The small molecule below binds the protein below.
Small molecule (SMILES): Nc1nc2c(ncn2[C@@H]2O[C@H](CO[P](=O)(O)O[P](=O)(O)NP(=O)(O)O)[C@@H](O)[C@H]2O)c(=O)[nH]1

Binding-site contacts:
Ligand atom O3A contacts residue ALA15 of chain 1.A at 3.6 Å.
Ligand atom O1B contacts residue VAL16 of chain 1.A at 3.3 Å (h-bond).
Ligand atom O2B contacts residue LYS18 of chain 1.A at 3.5 Å (salt-bridge).
Ligand atom N3B contacts residue MG1 of chain 1.B at 3.4 Å.
Ligand atom O1A contacts residue GLY17 of chain 1.A at 3.3 Å.
Ligand atom O3' contacts residue TYR34 of chain 1.A at 3.2 Å.
Ligand atom O1A contacts residue THR19 of chain 1.A at 3.2 Å (h-bond).
Ligand atom C8 contacts residue CYS20 of chain 1.A at 3.5 Å (hydrophobic).
Ligand atom O3G contacts residue PRO36 of chain 1.A at 3.5 Å.
Ligand atom C5' contacts residue ALA15 of chain 1.A at 3.6 Å (hydrophobic).
Ligand atom PB contacts residue MG1 of chain 1.B at 3.2 Å.
Ligand atom O1A contacts residue CYS20 of chain 1.A at 2.8 Å (h-bond).
Ligand atom O6 contacts residue ASP120 of chain 1.A at 3.4 Å (salt-bridge).
Ligand atom O1G contacts residue GLY14 of chain 1.A at 3.4 Å.
Ligand atom O1B contacts residue ALA15 of chain 1.A at 3.6 Å.
Ligand atom O6 contacts residue SER160 of chain 1.A at 3.5 Å (h-bond).
Ligand atom O4' contacts residue LYS118 of chain 1.A at 3.1 Å (salt-bridge).
Ligand atom O6 contacts residue ALA161 of chain 1.A at 3.0 Å (h-bond).
Ligand atom N7 contacts residue PHE30 of chain 1.A at 3.6 Å.
Ligand atom O3A contacts residue GLY17 of chain 1.A at 3.2 Å (h-bond).
Ligand atom C3' contacts residue TYR34 of chain 1.A at 3.4 Å (hydrophobic).
Ligand atom N2 contacts residue LEU121 of chain 1.A at 3.5 Å.
Ligand atom O1G contacts residue LYS18 of chain 1.A at 2.7 Å (salt-bridge).
Ligand atom O1B contacts residue LYS18 of chain 1.A at 2.8 Å (salt-bridge).
Ligand atom O2G contacts residue MG1 of chain 1.B at 2.1 Å.
Ligand atom O2' contacts residue PHE30 of chain 1.A at 3.4 Å.
Ligand atom PG contacts residue MG1 of chain 1.B at 3.2 Å.
Ligand atom O6 contacts residue LEU162 of chain 1.A at 3.3 Å (h-bond).
Ligand atom O1G contacts residue GLY62 of chain 1.A at 2.8 Å (h-bond).
Ligand atom O2B contacts residue THR19 of chain 1.A at 3.0 Å (h-bond).
Ligand atom C6 contacts residue ASP120 of chain 1.A at 3.6 Å.
Ligand atom N2 contacts residue ASP120 of chain 1.A at 2.8 Å (salt-bridge).
Ligand atom O3' contacts residue GLU33 of chain 1.A at 3.0 Å (salt-bridge).
Ligand atom O1A contacts residue LYS18 of chain 1.A at 3.6 Å (salt-bridge).
Ligand atom N1 contacts residue ASP120 of chain 1.A at 2.8 Å (salt-bridge).
Ligand atom O1B contacts residue GLY17 of chain 1.A at 3.0 Å (h-bond).
Ligand atom O2B contacts residue MG1 of chain 1.B at 2.1 Å.
Ligand atom O2G contacts residue THR37 of chain 1.A at 3.3 Å (h-bond).
Ligand atom N3B contacts residue ALA15 of chain 1.A at 3.1 Å (h-bond).
Ligand atom PB contacts residue LYS18 of chain 1.A at 3.5 Å.

Sequence of chain 1.A:
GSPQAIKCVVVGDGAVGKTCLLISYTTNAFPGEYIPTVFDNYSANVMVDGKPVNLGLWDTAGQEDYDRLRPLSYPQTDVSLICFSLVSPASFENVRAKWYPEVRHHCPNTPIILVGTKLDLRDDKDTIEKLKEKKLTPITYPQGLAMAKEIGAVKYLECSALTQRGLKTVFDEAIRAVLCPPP